Binding-site contacts:
Ligand atom C12 contacts residue TYR58 of chain 2.F at 3.7 Å (hydrophobic).
Ligand atom O2 contacts residue TYR58 of chain 2.F at 3.6 Å.
Ligand atom N contacts residue ILE21 of chain 2.F at 3.5 Å.
Ligand atom CL contacts residue ARG129 of chain 2.F at 3.3 Å.
Ligand atom C1 contacts residue TYR29 of chain 2.F at 3.2 Å (hydrophobic).
Ligand atom C1 contacts residue ILE21 of chain 2.F at 3.8 Å (hydrophobic).
Ligand atom O contacts residue TYR29 of chain 2.F at 2.6 Å (h-bond).
Ligand atom C4 contacts residue ILE21 of chain 2.F at 3.3 Å (hydrophobic).
Ligand atom O1 contacts residue ILE21 of chain 2.F at 3.6 Å.
Ligand atom C11 contacts residue GLU41 of chain 2.F at 3.6 Å.
Ligand atom C10 contacts residue TYR58 of chain 2.F at 3.9 Å (hydrophobic).
Ligand atom C contacts residue ARG113 of chain 2.F at 3.4 Å.
Ligand atom O2 contacts residue HIS55 of chain 2.F at 2.6 Å (h-bond).
Ligand atom C12 contacts residue HIS55 of chain 2.F at 3.3 Å.
Ligand atom C9 contacts residue ILE21 of chain 2.F at 3.6 Å (hydrophobic).
Ligand atom C contacts residue ILE21 of chain 2.F at 3.5 Å (hydrophobic).
Ligand atom O1 contacts residue ARG129 of chain 2.F at 2.9 Å (salt-bridge).
Ligand atom O1 contacts residue MET127 of chain 2.F at 3.9 Å.
Ligand atom C1 contacts residue PHE59 of chain 2.F at 4.0 Å (hydrophobic).
Ligand atom C contacts residue MET127 of chain 2.F at 3.7 Å (hydrophobic).
Ligand atom O contacts residue ARG113 of chain 2.F at 2.7 Å (salt-bridge).
Ligand atom O contacts residue MET127 of chain 2.F at 3.2 Å (h-bond).
Ligand atom C6 contacts residue ARG93 of chain 2.F at 3.8 Å.
Ligand atom CL1 contacts residue TYR58 of chain 2.F at 3.5 Å.
Ligand atom CL contacts residue GLU111 of chain 2.F at 3.6 Å.
Ligand atom O contacts residue ILE21 of chain 2.F at 3.8 Å.
Ligand atom O2 contacts residue PHE54 of chain 2.F at 3.8 Å.
Ligand atom C13 contacts residue GLU41 of chain 2.F at 3.7 Å.
Ligand atom C11 contacts residue TYR58 of chain 2.F at 3.3 Å (hydrophobic).
Ligand atom O1 contacts residue ARG113 of chain 2.F at 2.8 Å (salt-bridge).
Ligand atom C10 contacts residue ARG129 of chain 2.F at 3.6 Å.
Ligand atom C5 contacts residue ILE21 of chain 2.F at 3.6 Å (hydrophobic).
Ligand atom C contacts residue TYR29 of chain 2.F at 3.3 Å (hydrophobic).
Ligand atom C5 contacts residue ARG93 of chain 2.F at 3.9 Å.
Ligand atom C11 contacts residue ARG129 of chain 2.F at 3.6 Å.
Ligand atom C contacts residue ARG129 of chain 2.F at 4.0 Å.
Ligand atom CL contacts residue ARG93 of chain 2.F at 2.5 Å.
Ligand atom C13 contacts residue HIS55 of chain 2.F at 3.1 Å.
Ligand atom C12 contacts residue GLU41 of chain 2.F at 3.3 Å.
Ligand atom O2 contacts residue GLU41 of chain 2.F at 2.5 Å (salt-bridge).

The small molecule below binds the protein below.
Small molecule (SMILES): O=C(O)Cc1cc(O)ccc1Nc1c(Cl)cccc1Cl

Sequence of chain 2.F:
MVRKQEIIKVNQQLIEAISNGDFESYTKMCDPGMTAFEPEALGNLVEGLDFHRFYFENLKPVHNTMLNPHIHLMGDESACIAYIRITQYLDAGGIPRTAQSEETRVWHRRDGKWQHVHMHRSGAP